Sequence of chain 1.B:
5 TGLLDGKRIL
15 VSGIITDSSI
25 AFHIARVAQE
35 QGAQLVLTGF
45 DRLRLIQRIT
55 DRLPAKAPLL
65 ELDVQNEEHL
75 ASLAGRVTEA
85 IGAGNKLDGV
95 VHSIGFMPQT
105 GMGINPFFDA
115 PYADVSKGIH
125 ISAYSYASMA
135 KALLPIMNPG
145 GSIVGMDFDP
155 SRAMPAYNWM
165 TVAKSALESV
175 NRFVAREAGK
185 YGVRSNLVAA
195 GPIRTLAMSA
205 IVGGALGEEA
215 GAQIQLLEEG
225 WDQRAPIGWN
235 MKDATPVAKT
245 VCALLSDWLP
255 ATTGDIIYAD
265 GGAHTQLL

A protein and the small-molecule ligand that binds it are described below.
Small molecule (SMILES): CC1(C)CCC(Cc2cc(O)c(-c3ccccc3)c(=O)[nH]2)CC1

Binding-site contacts:
Ligand atom C6 contacts residue LEU221 of chain 1.B at 3.6 Å (hydrophobic).
Ligand atom C5 contacts residue PHE152 of chain 1.B at 3.9 Å (hydrophobic).
Ligand atom C10 contacts residue ILE218 of chain 1.B at 3.9 Å (hydrophobic).
Ligand atom C18 contacts residue NAD1 of chain 1.G at 3.2 Å.
Ligand atom C13 contacts residue NAD1 of chain 1.G at 3.9 Å.
Ligand atom C1 contacts residue TYR161 of chain 1.B at 3.4 Å (hydrophobic).
Ligand atom C6 contacts residue ILE218 of chain 1.B at 3.9 Å (hydrophobic).
Ligand atom C contacts residue TYR161 of chain 1.B at 3.5 Å (hydrophobic).
Ligand atom C3 contacts residue NAD1 of chain 1.G at 3.2 Å.
Ligand atom C contacts residue NAD1 of chain 1.G at 3.4 Å.
Ligand atom C15 contacts residue GLY99 of chain 1.B at 3.9 Å.
Ligand atom C11 contacts residue TYR161 of chain 1.B at 3.9 Å (hydrophobic).
Ligand atom C14 contacts residue MET106 of chain 1.B at 4.0 Å (hydrophobic).
Ligand atom C1 contacts residue PHE152 of chain 1.B at 3.9 Å (hydrophobic).
Ligand atom C15 contacts residue MET164 of chain 1.B at 4.0 Å (hydrophobic).
Ligand atom C5 contacts residue LEU221 of chain 1.B at 3.7 Å (hydrophobic).
Ligand atom C4 contacts residue PHE152 of chain 1.B at 3.4 Å (hydrophobic).
Ligand atom C10 contacts residue TYR161 of chain 1.B at 3.9 Å (hydrophobic).
Ligand atom O1 contacts residue MET202 of chain 1.B at 3.2 Å.
Ligand atom C9 contacts residue PHE152 of chain 1.B at 3.6 Å (hydrophobic).
Ligand atom C3 contacts residue PHE152 of chain 1.B at 3.8 Å (hydrophobic).
Ligand atom O contacts residue LYS168 of chain 1.B at 3.8 Å.
Ligand atom O contacts residue NAD1 of chain 1.G at 2.4 Å (h-bond).
Ligand atom C2 contacts residue NAD1 of chain 1.G at 3.1 Å.
Ligand atom C12 contacts residue NAD1 of chain 1.G at 3.6 Å.
Ligand atom C1 contacts residue NAD1 of chain 1.G at 3.3 Å.
Ligand atom C8 contacts residue ALA160 of chain 1.B at 3.8 Å (hydrophobic).
Ligand atom C9 contacts residue TYR161 of chain 1.B at 3.8 Å (hydrophobic).
Ligand atom C16 contacts residue PHE100 of chain 1.B at 3.7 Å (hydrophobic).
Ligand atom O contacts residue TYR161 of chain 1.B at 2.8 Å (h-bond).
Ligand atom C19 contacts residue MET202 of chain 1.B at 3.7 Å (hydrophobic).
Ligand atom C17 contacts residue NAD1 of chain 1.G at 3.4 Å.
Ligand atom N contacts residue MET202 of chain 1.B at 3.3 Å (h-bond).
Ligand atom C8 contacts residue ILE218 of chain 1.B at 3.8 Å (hydrophobic).
Ligand atom C8 contacts residue PRO159 of chain 1.B at 3.9 Å (hydrophobic).
Ligand atom C19 contacts residue NAD1 of chain 1.G at 3.1 Å.
Ligand atom N contacts residue NAD1 of chain 1.G at 3.1 Å (h-bond).
Ligand atom O1 contacts residue NAD1 of chain 1.G at 3.5 Å (h-bond).
Ligand atom C17 contacts residue GLY99 of chain 1.B at 3.5 Å.
Ligand atom C16 contacts residue GLY99 of chain 1.B at 2.8 Å.